Binding-site contacts:
Ligand atom O2' contacts residue MG1 of chain 1.E at 3.3 Å.
Ligand atom N1 contacts residue TRP202 of chain 1.A at 3.2 Å.
Ligand atom O2P contacts residue THR154 of chain 1.A at 3.1 Å (h-bond).
Ligand atom O2 contacts residue TRP202 of chain 1.A at 3.7 Å.
Ligand atom O2P contacts residue GLY155 of chain 1.A at 2.6 Å (h-bond).
Ligand atom O6 contacts residue ILE203 of chain 1.A at 2.9 Å (h-bond).
Ligand atom C6 contacts residue LYS181 of chain 1.A at 3.6 Å.
Ligand atom O2' contacts residue ASP150 of chain 1.A at 3.0 Å (salt-bridge).
Ligand atom N9 contacts residue TRP202 of chain 1.A at 3.8 Å.
Ligand atom O6 contacts residue TRP202 of chain 1.A at 3.4 Å.
Ligand atom C6 contacts residue ILE203 of chain 1.A at 3.7 Å (hydrophobic).
Ligand atom O3' contacts residue MG1 of chain 1.E at 3.5 Å.
Ligand atom O6 contacts residue LYS181 of chain 1.A at 2.9 Å (salt-bridge).
Ligand atom C5 contacts residue TRP202 of chain 1.A at 3.5 Å (hydrophobic).
Ligand atom N7 contacts residue LYS181 of chain 1.A at 3.0 Å (salt-bridge).
Ligand atom O2 contacts residue ASP209 of chain 1.A at 3.0 Å (salt-bridge).
Ligand atom O3P contacts residue THR154 of chain 1.A at 3.2 Å (h-bond).
Ligand atom C2' contacts residue ILE151 of chain 1.A at 3.7 Å (hydrophobic).
Ligand atom N9 contacts residue ILE151 of chain 1.A at 3.6 Å.
Ligand atom C4 contacts residue ILE151 of chain 1.A at 3.6 Å (hydrophobic).
Ligand atom O3P contacts residue THR157 of chain 1.A at 2.9 Å (h-bond).
Ligand atom C2 contacts residue ILE203 of chain 1.A at 3.7 Å (hydrophobic).
Ligand atom O6 contacts residue VAL201 of chain 1.A at 3.7 Å.
Ligand atom N3 contacts residue TRP202 of chain 1.A at 3.4 Å.
Ligand atom O1P contacts residue ALA153 of chain 1.A at 3.5 Å.
Ligand atom N7 contacts residue TRP202 of chain 1.A at 3.6 Å.
Ligand atom O3P contacts residue PHE156 of chain 1.A at 3.3 Å (h-bond).
Ligand atom O2' contacts residue ILE151 of chain 1.A at 3.6 Å.
Ligand atom P contacts residue THR154 of chain 1.A at 3.2 Å.
Ligand atom C2 contacts residue TRP202 of chain 1.A at 3.3 Å (hydrophobic).
Ligand atom O3' contacts residue POP1 of chain 1.D at 2.5 Å (h-bond).
Ligand atom C4 contacts residue TRP202 of chain 1.A at 3.4 Å (hydrophobic).
Ligand atom O2 contacts residue TYR208 of chain 1.A at 3.6 Å.
Ligand atom C6 contacts residue TRP202 of chain 1.A at 3.5 Å (hydrophobic).
Ligand atom C5 contacts residue LYS181 of chain 1.A at 3.6 Å.
Ligand atom N1 contacts residue ILE203 of chain 1.A at 2.9 Å (h-bond).
Ligand atom O1P contacts residue THR154 of chain 1.A at 2.5 Å (h-bond).
Ligand atom O2 contacts residue ILE203 of chain 1.A at 3.4 Å (h-bond).
Ligand atom O2P contacts residue ALA153 of chain 1.A at 2.8 Å (h-bond).
Ligand atom P contacts residue GLY155 of chain 1.A at 3.5 Å.

Sequence of chain 1.A:
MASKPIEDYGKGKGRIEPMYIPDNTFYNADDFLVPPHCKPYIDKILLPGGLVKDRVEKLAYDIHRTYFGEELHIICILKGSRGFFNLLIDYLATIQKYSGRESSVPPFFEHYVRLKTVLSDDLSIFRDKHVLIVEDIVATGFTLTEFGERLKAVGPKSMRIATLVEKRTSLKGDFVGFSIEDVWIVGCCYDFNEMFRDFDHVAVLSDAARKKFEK

A protein and the small-molecule ligand that binds it are described below.
Small molecule (SMILES): O=c1[nH]c(=O)c2[nH+]cn([C@@H]3O[C@H](COP(=O)(O)O)[C@@H](O)[C@H]3O)c2[nH]1